This small molecule binds to this protein.
Small molecule (SMILES): CC(=O)N[C@@H]1[C@@H](O)[C@H](O)[C@@H](CO)O[C@H]1O

Sequence of chain 1.A:
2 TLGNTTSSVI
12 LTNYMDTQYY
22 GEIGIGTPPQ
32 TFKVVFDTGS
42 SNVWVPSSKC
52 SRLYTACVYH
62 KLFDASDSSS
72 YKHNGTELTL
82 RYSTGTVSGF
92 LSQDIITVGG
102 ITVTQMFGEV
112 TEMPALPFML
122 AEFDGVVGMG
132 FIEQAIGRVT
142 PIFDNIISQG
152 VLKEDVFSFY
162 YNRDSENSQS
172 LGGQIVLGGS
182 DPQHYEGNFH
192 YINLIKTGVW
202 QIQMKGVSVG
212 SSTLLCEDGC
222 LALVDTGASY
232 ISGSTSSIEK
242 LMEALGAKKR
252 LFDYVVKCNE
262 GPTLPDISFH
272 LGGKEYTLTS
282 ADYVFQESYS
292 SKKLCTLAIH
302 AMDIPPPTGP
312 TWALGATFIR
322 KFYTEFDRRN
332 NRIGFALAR

Binding-site contacts:
Ligand atom C2 contacts residue ASN75 of chain 1.A at 2.4 Å.
Ligand atom C1 contacts residue ASN75 of chain 1.A at 1.4 Å.
Ligand atom C4 contacts residue ASN75 of chain 1.A at 4.2 Å.
Ligand atom C7 contacts residue ASN75 of chain 1.A at 3.5 Å.
Ligand atom C3 contacts residue ASN75 of chain 1.A at 3.8 Å.
Ligand atom N2 contacts residue ASN75 of chain 1.A at 3.0 Å (h-bond).
Ligand atom O7 contacts residue HIS74 of chain 1.A at 4.0 Å.
Ligand atom O7 contacts residue ASN75 of chain 1.A at 3.5 Å (h-bond).
Ligand atom C5 contacts residue ASN75 of chain 1.A at 3.6 Å.
Ligand atom C2 contacts residue THR77 of chain 1.A at 4.5 Å.
Ligand atom O5 contacts residue ASN75 of chain 1.A at 2.3 Å (h-bond).
Ligand atom C1 contacts residue THR77 of chain 1.A at 4.0 Å.
Ligand atom C8 contacts residue ASN75 of chain 1.A at 3.2 Å.
Ligand atom O5 contacts residue MET107 of chain 1.A at 4.0 Å.
Ligand atom N2 contacts residue THR77 of chain 1.A at 4.0 Å.